Binding-site contacts:
Ligand atom C6 contacts residue LEU151 of chain 38.Q at 3.8 Å (hydrophobic).
Ligand atom C4 contacts residue ASN87 of chain 38.Q at 4.2 Å.
Ligand atom O4 contacts residue LEU151 of chain 38.Q at 3.7 Å.
Ligand atom O5 contacts residue ASN87 of chain 38.Q at 2.3 Å (h-bond).
Ligand atom C5 contacts residue LEU151 of chain 38.Q at 4.1 Å (hydrophobic).
Ligand atom C5 contacts residue ASN87 of chain 38.Q at 3.7 Å.
Ligand atom O7 contacts residue ASP85 of chain 38.Q at 4.3 Å.
Ligand atom C3 contacts residue ASN87 of chain 38.Q at 3.7 Å.
Ligand atom O6 contacts residue LEU151 of chain 38.Q at 3.4 Å.
Ligand atom O7 contacts residue ASN87 of chain 38.Q at 3.9 Å.
Ligand atom O5 contacts residue SER79 of chain 38.Q at 4.4 Å.
Ligand atom C1 contacts residue SER89 of chain 38.Q at 4.5 Å.
Ligand atom C5 contacts residue SER89 of chain 38.Q at 4.3 Å.
Ligand atom C2 contacts residue ASN87 of chain 38.Q at 2.4 Å.
Ligand atom C1 contacts residue ASN87 of chain 38.Q at 1.4 Å.
Ligand atom O5 contacts residue SER89 of chain 38.Q at 4.1 Å.
Ligand atom N2 contacts residue ASN87 of chain 38.Q at 2.9 Å (h-bond).
Ligand atom C4 contacts residue LEU151 of chain 38.Q at 4.4 Å (hydrophobic).
Ligand atom C7 contacts residue ASN87 of chain 38.Q at 3.6 Å.

Sequence of chain 38.Q:
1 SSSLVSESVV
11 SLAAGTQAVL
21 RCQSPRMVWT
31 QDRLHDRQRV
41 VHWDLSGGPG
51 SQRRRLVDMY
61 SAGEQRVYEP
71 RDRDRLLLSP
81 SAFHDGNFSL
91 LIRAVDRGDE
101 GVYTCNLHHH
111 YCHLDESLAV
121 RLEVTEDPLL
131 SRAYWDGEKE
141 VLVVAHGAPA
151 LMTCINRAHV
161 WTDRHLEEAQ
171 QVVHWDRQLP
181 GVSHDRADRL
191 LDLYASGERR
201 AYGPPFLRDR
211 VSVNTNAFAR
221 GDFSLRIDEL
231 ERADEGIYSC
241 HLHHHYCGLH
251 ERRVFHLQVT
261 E

A protein and the small-molecule ligand that binds it are described below.
Small molecule (SMILES): CC(=O)N[C@@H]1[C@@H](O)[C@H](O)[C@@H](CO)O[C@H]1O